Sequence of chain 1.B:
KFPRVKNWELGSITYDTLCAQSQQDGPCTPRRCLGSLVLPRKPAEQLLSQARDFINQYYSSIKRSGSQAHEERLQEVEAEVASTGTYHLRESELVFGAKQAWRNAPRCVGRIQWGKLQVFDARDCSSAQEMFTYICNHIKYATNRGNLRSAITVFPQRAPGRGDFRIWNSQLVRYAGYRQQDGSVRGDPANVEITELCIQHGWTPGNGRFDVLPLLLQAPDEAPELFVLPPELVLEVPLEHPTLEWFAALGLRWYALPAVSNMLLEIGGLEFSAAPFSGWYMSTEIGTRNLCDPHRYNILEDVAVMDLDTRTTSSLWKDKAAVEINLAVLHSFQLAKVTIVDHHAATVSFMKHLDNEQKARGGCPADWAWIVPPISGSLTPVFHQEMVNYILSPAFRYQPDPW

Binding-site contacts:
Ligand atom C10 contacts residue VAL299 of chain 1.B at 3.1 Å (hydrophobic).
Ligand atom C22 contacts residue TYR438 of chain 1.B at 3.4 Å (hydrophobic).
Ligand atom C14 contacts residue HEM1 of chain 1.H at 3.2 Å.
Ligand atom C02 contacts residue GOL1 of chain 1.K at 4.0 Å.
Ligand atom C16 contacts residue GLU324 of chain 1.B at 3.4 Å.
Ligand atom C21 contacts residue TYR438 of chain 1.B at 3.6 Å (hydrophobic).
Ligand atom C06 contacts residue TRP410 of chain 1.B at 3.5 Å (hydrophobic).
Ligand atom C24 contacts residue LEU68 of chain 1.B at 3.8 Å (hydrophobic).
Ligand atom C16 contacts residue TRP319 of chain 1.B at 3.8 Å (hydrophobic).
Ligand atom N07 contacts residue HEM1 of chain 1.H at 2.6 Å (h-bond).
Ligand atom C22 contacts residue VAL67 of chain 1.B at 3.9 Å (hydrophobic).
Ligand atom N17 contacts residue TYR320 of chain 1.B at 3.8 Å.
Ligand atom C19 contacts residue GLU324 of chain 1.B at 3.4 Å.
Ligand atom N25 contacts residue LEU68 of chain 1.B at 3.2 Å.
Ligand atom C08 contacts residue HEM1 of chain 1.H at 3.1 Å.
Ligand atom C11 contacts residue HEM1 of chain 1.H at 3.9 Å.
Ligand atom N17 contacts residue TRP319 of chain 1.B at 2.7 Å (h-bond).
Ligand atom N17 contacts residue GLU324 of chain 1.B at 2.7 Å (salt-bridge).
Ligand atom N17 contacts residue HEM1 of chain 1.H at 3.5 Å.
Ligand atom C05 contacts residue HEM1 of chain 1.H at 3.7 Å.
Ligand atom C20 contacts residue GLU324 of chain 1.B at 3.2 Å.
Ligand atom C20 contacts residue HEM1 of chain 1.H at 3.4 Å.
Ligand atom C15 contacts residue HEM1 of chain 1.H at 3.2 Å.
Ligand atom C13 contacts residue HEM1 of chain 1.H at 3.6 Å.
Ligand atom C21 contacts residue HEM1 of chain 1.H at 3.8 Å.
Ligand atom C10 contacts residue HEM1 of chain 1.H at 3.6 Å.
Ligand atom N18 contacts residue GLU324 of chain 1.B at 2.6 Å (salt-bridge).
Ligand atom C09 contacts residue VAL299 of chain 1.B at 4.0 Å (hydrophobic).
Ligand atom N25 contacts residue TRP37 of chain 1.A at 3.2 Å.
Ligand atom C01 contacts residue TRP37 of chain 1.A at 3.9 Å (hydrophobic).
Ligand atom C14 contacts residue PHE316 of chain 1.B at 3.8 Å (hydrophobic).
Ligand atom C16 contacts residue HEM1 of chain 1.H at 3.7 Å.
Ligand atom C16 contacts residue PRO297 of chain 1.B at 4.0 Å (hydrophobic).
Ligand atom C09 contacts residue HEM1 of chain 1.H at 3.8 Å.
Ligand atom C03 contacts residue GOL1 of chain 1.K at 3.7 Å.
Ligand atom C11 contacts residue VAL299 of chain 1.B at 3.4 Å (hydrophobic).
Ligand atom N18 contacts residue HEM1 of chain 1.H at 3.9 Å.
Ligand atom C24 contacts residue TRP37 of chain 1.A at 3.8 Å (hydrophobic).
Ligand atom C06 contacts residue HEM1 of chain 1.H at 2.9 Å.
Ligand atom C19 contacts residue HEM1 of chain 1.H at 4.0 Å.

Sequence of chain 1.A:
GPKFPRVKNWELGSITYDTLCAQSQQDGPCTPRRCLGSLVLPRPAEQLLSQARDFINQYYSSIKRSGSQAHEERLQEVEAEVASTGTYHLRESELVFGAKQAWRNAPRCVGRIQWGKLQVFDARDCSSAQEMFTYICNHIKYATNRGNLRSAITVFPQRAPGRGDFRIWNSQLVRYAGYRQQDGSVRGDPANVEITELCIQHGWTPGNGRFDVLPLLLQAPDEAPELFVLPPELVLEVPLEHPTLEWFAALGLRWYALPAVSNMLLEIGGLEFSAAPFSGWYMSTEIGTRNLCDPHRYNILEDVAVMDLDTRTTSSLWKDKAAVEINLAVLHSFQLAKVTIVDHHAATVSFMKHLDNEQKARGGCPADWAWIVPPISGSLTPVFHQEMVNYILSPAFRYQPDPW

This protein binds this small molecule.
Small molecule (SMILES): Cc1cc(CCNCc2ccc3c(C)cc(N)nc3c2)ccc1C#N